Binding-site contacts:
Ligand atom C6 contacts residue ASP161 of chain 33.C at 3.7 Å.
Ligand atom N2 contacts residue ASN154 of chain 33.C at 2.9 Å (h-bond).
Ligand atom O7 contacts residue GLY150 of chain 33.C at 2.9 Å (h-bond).
Ligand atom N2 contacts residue GLY150 of chain 33.C at 3.5 Å (h-bond).
Ligand atom C2 contacts residue ASN154 of chain 33.C at 2.4 Å.
Ligand atom O5 contacts residue THR156 of chain 33.C at 4.1 Å.
Ligand atom C6 contacts residue THR156 of chain 33.C at 3.9 Å.
Ligand atom C7 contacts residue ASN154 of chain 33.C at 3.7 Å.
Ligand atom C5 contacts residue ASN154 of chain 33.C at 3.6 Å.
Ligand atom C4 contacts residue MET151 of chain 33.C at 3.9 Å (hydrophobic).
Ligand atom C8 contacts residue ASN157 of chain 33.C at 3.3 Å.
Ligand atom C2 contacts residue GLY150 of chain 33.C at 3.8 Å.
Ligand atom C7 contacts residue GLY150 of chain 33.C at 3.1 Å.
Ligand atom O5 contacts residue ASN157 of chain 33.C at 4.2 Å.
Ligand atom C5 contacts residue THR156 of chain 33.C at 3.8 Å.
Ligand atom C8 contacts residue GLY150 of chain 33.C at 3.7 Å.
Ligand atom C1 contacts residue MET151 of chain 33.C at 4.2 Å (hydrophobic).
Ligand atom C3 contacts residue ASN154 of chain 33.C at 3.8 Å.
Ligand atom C6 contacts residue ASN157 of chain 33.C at 3.7 Å.
Ligand atom C6 contacts residue THR156 of chain 33.C at 3.8 Å.
Ligand atom C5 contacts residue MET151 of chain 33.C at 3.8 Å (hydrophobic).
Ligand atom O7 contacts residue ASN154 of chain 33.C at 4.0 Å.
Ligand atom O5 contacts residue MET151 of chain 33.C at 3.9 Å.
Ligand atom O5 contacts residue THR156 of chain 33.C at 3.8 Å.
Ligand atom C1 contacts residue GLY150 of chain 33.C at 4.0 Å.
Ligand atom C1 contacts residue ASN154 of chain 33.C at 1.4 Å.
Ligand atom C4 contacts residue ASN154 of chain 33.C at 4.2 Å.
Ligand atom O6 contacts residue MET151 of chain 33.C at 4.4 Å.
Ligand atom C2 contacts residue MET151 of chain 33.C at 4.3 Å (hydrophobic).
Ligand atom C8 contacts residue THR156 of chain 33.C at 4.2 Å.
Ligand atom O5 contacts residue ASN154 of chain 33.C at 2.3 Å (h-bond).
Ligand atom C1 contacts residue THR156 of chain 33.C at 4.3 Å.
Ligand atom C5 contacts residue THR156 of chain 33.C at 4.1 Å.
Ligand atom O7 contacts residue HIS148 of chain 33.C at 3.6 Å.
Ligand atom C3 contacts residue MET151 of chain 33.C at 4.1 Å (hydrophobic).

This protein binds this small molecule.
Small molecule (SMILES): CC(=O)N[C@H]1[C@H](O[C@H]2[C@H](O)[C@@H](NC(C)=O)CO[C@@H]2CO[C@@H]2O[C@@H](C)[C@@H](O)[C@@H](O)[C@@H]2O)O[C@H](CO)[C@@H](O)[C@@H]1O

Sequence of chain 33.C:
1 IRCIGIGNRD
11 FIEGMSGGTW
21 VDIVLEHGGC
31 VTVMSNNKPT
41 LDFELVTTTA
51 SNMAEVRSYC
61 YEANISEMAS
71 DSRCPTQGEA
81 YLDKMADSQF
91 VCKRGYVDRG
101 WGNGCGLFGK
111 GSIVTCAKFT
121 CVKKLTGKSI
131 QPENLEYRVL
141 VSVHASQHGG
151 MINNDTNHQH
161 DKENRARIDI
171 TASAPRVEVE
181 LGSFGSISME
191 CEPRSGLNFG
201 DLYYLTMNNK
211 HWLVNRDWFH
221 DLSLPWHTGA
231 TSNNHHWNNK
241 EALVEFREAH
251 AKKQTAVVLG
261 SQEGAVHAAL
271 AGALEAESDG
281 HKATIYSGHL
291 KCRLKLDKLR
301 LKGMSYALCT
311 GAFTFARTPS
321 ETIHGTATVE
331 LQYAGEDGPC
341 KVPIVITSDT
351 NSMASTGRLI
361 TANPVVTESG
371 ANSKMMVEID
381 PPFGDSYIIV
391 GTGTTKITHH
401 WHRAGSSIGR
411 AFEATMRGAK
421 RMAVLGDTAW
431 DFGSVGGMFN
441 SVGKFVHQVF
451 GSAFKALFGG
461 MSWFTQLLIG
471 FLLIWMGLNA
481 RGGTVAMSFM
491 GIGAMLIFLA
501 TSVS